This protein binds this small molecule.
Small molecule (SMILES): CC(=O)N[C@H]1[C@@H]2OC[C@H]3O[C@H](O[C@@H]4[C@H](O)[C@H](O[C@@H]([C@@H]1O)[C@@H](CO)O2)O[C@H](CO[C@H]1O[C@H](CO)[C@@H](O)[C@H](O)[C@@H]1O[C@@H]1O[C@H](CO)[C@@H](O)[C@H](O)[C@H]1NC(C)=O)[C@H]4O)[C@@H](O[C@@H]1O[C@H](CO)[C@@H](O)[C@H](O)[C@H]1NC(C)=O)[C@@H](O)[C@@H]3O

Sequence of chain 1.A:
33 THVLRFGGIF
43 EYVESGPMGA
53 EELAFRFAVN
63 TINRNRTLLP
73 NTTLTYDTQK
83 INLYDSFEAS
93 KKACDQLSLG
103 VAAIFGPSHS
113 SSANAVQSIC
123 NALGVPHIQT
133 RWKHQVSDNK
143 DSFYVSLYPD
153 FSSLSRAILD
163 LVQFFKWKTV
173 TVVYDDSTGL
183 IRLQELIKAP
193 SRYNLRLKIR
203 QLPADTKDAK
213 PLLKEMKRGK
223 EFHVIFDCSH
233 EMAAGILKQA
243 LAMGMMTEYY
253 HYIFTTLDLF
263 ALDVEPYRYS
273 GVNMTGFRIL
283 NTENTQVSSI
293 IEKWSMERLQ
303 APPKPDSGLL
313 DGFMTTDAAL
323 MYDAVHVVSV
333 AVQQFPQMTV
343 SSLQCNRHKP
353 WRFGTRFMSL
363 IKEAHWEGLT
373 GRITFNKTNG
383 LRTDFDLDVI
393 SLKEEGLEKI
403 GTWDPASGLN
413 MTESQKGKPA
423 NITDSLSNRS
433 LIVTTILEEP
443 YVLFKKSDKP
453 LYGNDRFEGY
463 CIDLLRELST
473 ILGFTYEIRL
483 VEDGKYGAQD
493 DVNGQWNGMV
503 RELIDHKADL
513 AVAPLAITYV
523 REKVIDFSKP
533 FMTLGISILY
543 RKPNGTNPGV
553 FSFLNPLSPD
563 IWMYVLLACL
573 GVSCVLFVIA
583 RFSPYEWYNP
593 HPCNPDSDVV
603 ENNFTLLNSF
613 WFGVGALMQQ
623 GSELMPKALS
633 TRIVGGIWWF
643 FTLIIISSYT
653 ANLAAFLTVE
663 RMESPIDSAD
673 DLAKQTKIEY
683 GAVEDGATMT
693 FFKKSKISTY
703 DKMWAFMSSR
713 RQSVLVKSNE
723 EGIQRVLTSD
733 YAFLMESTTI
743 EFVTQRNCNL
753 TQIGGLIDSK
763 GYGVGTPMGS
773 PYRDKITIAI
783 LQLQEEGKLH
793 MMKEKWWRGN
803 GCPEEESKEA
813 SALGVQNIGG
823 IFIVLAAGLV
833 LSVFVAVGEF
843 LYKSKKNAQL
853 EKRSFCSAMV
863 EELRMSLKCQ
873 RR

Sequence of chain 1.B:
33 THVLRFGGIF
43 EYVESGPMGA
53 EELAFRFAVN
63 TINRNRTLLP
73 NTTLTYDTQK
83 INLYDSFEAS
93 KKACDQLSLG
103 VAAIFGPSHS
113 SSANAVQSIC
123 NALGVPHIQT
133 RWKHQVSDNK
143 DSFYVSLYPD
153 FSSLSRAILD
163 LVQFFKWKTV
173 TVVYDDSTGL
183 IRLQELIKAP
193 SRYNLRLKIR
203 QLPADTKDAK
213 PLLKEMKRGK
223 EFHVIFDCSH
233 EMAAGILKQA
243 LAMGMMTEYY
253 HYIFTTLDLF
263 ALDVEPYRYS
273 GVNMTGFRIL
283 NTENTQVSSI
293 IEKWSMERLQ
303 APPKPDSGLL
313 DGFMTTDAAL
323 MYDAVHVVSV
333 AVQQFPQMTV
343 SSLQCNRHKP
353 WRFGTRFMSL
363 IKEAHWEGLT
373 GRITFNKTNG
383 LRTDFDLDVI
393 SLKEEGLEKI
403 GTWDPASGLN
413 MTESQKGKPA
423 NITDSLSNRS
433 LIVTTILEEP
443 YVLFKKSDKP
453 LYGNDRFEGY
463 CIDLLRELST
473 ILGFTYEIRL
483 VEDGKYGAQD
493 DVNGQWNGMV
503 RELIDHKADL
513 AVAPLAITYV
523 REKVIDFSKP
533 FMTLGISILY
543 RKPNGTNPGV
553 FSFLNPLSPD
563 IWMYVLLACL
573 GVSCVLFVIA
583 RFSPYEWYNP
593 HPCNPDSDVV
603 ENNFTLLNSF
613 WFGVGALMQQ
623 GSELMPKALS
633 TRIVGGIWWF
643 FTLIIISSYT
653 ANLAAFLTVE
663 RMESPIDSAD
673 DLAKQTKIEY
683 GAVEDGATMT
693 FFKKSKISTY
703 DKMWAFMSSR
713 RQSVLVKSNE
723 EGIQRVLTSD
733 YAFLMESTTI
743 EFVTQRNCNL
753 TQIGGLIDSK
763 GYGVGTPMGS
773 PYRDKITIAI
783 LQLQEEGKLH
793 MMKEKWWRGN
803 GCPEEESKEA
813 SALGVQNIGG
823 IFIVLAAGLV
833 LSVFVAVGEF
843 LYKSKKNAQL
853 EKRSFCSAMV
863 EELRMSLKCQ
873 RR

Binding-site contacts:
Ligand atom O6 contacts residue NAG1 of chain 1.WA at 3.9 Å.
Ligand atom C2 contacts residue TYR12 of chain 1.E at 3.6 Å (hydrophobic).
Ligand atom C8 contacts residue ARG228 of chain 1.E at 3.9 Å.
Ligand atom O5 contacts residue NAG1 of chain 1.WA at 3.6 Å (h-bond).
Ligand atom O7 contacts residue TYR12 of chain 1.E at 3.1 Å (h-bond).
Ligand atom C7 contacts residue TYR12 of chain 1.E at 3.1 Å (hydrophobic).
Ligand atom C1 contacts residue NAG1 of chain 1.WA at 4.2 Å.
Ligand atom O4 contacts residue TYR12 of chain 1.E at 3.5 Å (h-bond).
Ligand atom O6 contacts residue ARG228 of chain 1.E at 4.2 Å.
Ligand atom C6 contacts residue GLY98 of chain 1.E at 3.3 Å.
Ligand atom N2 contacts residue TYR12 of chain 1.E at 2.7 Å (h-bond).
Ligand atom C8 contacts residue TYR12 of chain 1.E at 4.2 Å (hydrophobic).
Ligand atom O4 contacts residue LEU99 of chain 1.E at 4.2 Å.
Ligand atom C4 contacts residue TYR12 of chain 1.E at 4.0 Å (hydrophobic).
Ligand atom C5 contacts residue LEU99 of chain 1.E at 3.9 Å (hydrophobic).
Ligand atom O6 contacts residue GLY98 of chain 1.E at 3.3 Å (h-bond).
Ligand atom C5 contacts residue NAG1 of chain 1.WA at 4.4 Å.
Ligand atom N2 contacts residue ASP207 of chain 1.A at 4.4 Å.
Ligand atom O6 contacts residue GLY227 of chain 1.E at 4.2 Å.
Ligand atom C8 contacts residue ASP16 of chain 1.E at 3.3 Å.
Ligand atom C6 contacts residue LEU99 of chain 1.E at 3.7 Å (hydrophobic).
Ligand atom O4 contacts residue TYR100 of chain 1.E at 3.4 Å.
Ligand atom C2 contacts residue ARG228 of chain 1.E at 3.5 Å.
Ligand atom C4 contacts residue GLY98 of chain 1.E at 4.2 Å.
Ligand atom C1 contacts residue ARG228 of chain 1.E at 4.3 Å.
Ligand atom O3 contacts residue TYR12 of chain 1.E at 4.0 Å.
Ligand atom C3 contacts residue TYR12 of chain 1.E at 3.4 Å (hydrophobic).
Ligand atom C3 contacts residue ARG228 of chain 1.E at 3.6 Å.
Ligand atom O3 contacts residue ASN14 of chain 1.E at 4.2 Å.
Ligand atom O4 contacts residue TYR100 of chain 1.E at 3.7 Å.
Ligand atom O6 contacts residue NAG1 of chain 1.WA at 3.1 Å (h-bond).
Ligand atom O5 contacts residue ARG228 of chain 1.E at 4.2 Å.
Ligand atom O2 contacts residue ARG228 of chain 1.E at 4.3 Å.
Ligand atom O5 contacts residue LEU99 of chain 1.E at 4.3 Å.
Ligand atom O6 contacts residue THR380 of chain 1.B at 4.1 Å.
Ligand atom O3 contacts residue ARG228 of chain 1.E at 2.7 Å (salt-bridge).
Ligand atom C5 contacts residue GLY98 of chain 1.E at 4.0 Å.
Ligand atom C6 contacts residue NAG1 of chain 1.WA at 3.4 Å.

Sequence of chain 1.E:
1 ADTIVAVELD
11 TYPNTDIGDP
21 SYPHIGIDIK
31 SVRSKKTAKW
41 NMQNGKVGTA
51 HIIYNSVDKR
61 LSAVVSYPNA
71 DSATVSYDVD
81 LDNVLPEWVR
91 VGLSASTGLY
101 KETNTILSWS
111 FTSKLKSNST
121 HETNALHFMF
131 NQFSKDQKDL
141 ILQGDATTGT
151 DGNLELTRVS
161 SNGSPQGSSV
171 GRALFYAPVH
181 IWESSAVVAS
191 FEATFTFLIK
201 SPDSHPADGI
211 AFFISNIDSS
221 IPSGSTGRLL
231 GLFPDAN